Binding-site contacts:
Ligand atom OH1 contacts residue ASN201 of chain 1.A at 2.7 Å (h-bond).
Ligand atom C8 contacts residue VAL260 of chain 1.A at 4.1 Å (hydrophobic).
Ligand atom C4 contacts residue VAL209 of chain 1.A at 4.2 Å (hydrophobic).
Ligand atom OH1 contacts residue FE1 of chain 1.H at 2.8 Å.
Ligand atom C8 contacts residue HIS295 of chain 1.A at 4.2 Å.
Ligand atom OH2 contacts residue PHE352 of chain 1.A at 3.8 Å.
Ligand atom OH2 contacts residue HIS213 of chain 1.A at 2.9 Å (h-bond).
Ligand atom C4 contacts residue ASN297 of chain 1.A at 3.8 Å.
Ligand atom C3 contacts residue ASN201 of chain 1.A at 3.7 Å.
Ligand atom C3 contacts residue PHE202 of chain 1.A at 4.1 Å (hydrophobic).
Ligand atom C4A contacts residue ASN297 of chain 1.A at 4.2 Å.
Ligand atom C1 contacts residue PHE352 of chain 1.A at 4.0 Å (hydrophobic).
Ligand atom C2 contacts residue HIS208 of chain 1.A at 4.0 Å.
Ligand atom C6 contacts residue HIS295 of chain 1.A at 3.5 Å.
Ligand atom C4 contacts residue HIS208 of chain 1.A at 4.2 Å.
Ligand atom OH2 contacts residue FE1 of chain 1.H at 2.8 Å.
Ligand atom C6 contacts residue LEU253 of chain 1.A at 4.0 Å (hydrophobic).
Ligand atom OH1 contacts residue HIS213 of chain 1.A at 4.2 Å.
Ligand atom C8A contacts residue VAL209 of chain 1.A at 3.9 Å (hydrophobic).
Ligand atom C8 contacts residue VAL209 of chain 1.A at 4.2 Å (hydrophobic).
Ligand atom C7 contacts residue VAL260 of chain 1.A at 4.3 Å (hydrophobic).
Ligand atom OH1 contacts residue PHE202 of chain 1.A at 3.7 Å.
Ligand atom OH2 contacts residue ASP362 of chain 1.A at 4.2 Å.
Ligand atom C3 contacts residue ASP205 of chain 1.A at 4.1 Å.
Ligand atom C7 contacts residue HIS295 of chain 1.A at 3.5 Å.
Ligand atom C5 contacts residue VAL209 of chain 1.A at 4.0 Å (hydrophobic).
Ligand atom OH1 contacts residue ASP362 of chain 1.A at 4.0 Å.
Ligand atom C5 contacts residue ASN297 of chain 1.A at 4.0 Å.
Ligand atom C2 contacts residue FE1 of chain 1.H at 4.0 Å.
Ligand atom C1 contacts residue HIS208 of chain 1.A at 4.2 Å.
Ligand atom C1 contacts residue FE1 of chain 1.H at 4.0 Å.
Ligand atom OH2 contacts residue HIS208 of chain 1.A at 3.6 Å.
Ligand atom C3 contacts residue HIS208 of chain 1.A at 3.8 Å.
Ligand atom C2 contacts residue PHE202 of chain 1.A at 4.0 Å (hydrophobic).
Ligand atom C4 contacts residue ASP205 of chain 1.A at 3.6 Å.
Ligand atom C2 contacts residue ASN201 of chain 1.A at 3.8 Å.
Ligand atom C4 contacts residue ASN201 of chain 1.A at 4.3 Å.
Ligand atom OH1 contacts residue HIS208 of chain 1.A at 3.4 Å.
Ligand atom C5 contacts residue HIS295 of chain 1.A at 4.2 Å.
Ligand atom C4A contacts residue VAL209 of chain 1.A at 3.7 Å (hydrophobic).

This protein binds this small molecule.
Small molecule (SMILES): O[C@@H]1c2ccccc2C=C[C@@H]1O

Sequence of chain 1.A:
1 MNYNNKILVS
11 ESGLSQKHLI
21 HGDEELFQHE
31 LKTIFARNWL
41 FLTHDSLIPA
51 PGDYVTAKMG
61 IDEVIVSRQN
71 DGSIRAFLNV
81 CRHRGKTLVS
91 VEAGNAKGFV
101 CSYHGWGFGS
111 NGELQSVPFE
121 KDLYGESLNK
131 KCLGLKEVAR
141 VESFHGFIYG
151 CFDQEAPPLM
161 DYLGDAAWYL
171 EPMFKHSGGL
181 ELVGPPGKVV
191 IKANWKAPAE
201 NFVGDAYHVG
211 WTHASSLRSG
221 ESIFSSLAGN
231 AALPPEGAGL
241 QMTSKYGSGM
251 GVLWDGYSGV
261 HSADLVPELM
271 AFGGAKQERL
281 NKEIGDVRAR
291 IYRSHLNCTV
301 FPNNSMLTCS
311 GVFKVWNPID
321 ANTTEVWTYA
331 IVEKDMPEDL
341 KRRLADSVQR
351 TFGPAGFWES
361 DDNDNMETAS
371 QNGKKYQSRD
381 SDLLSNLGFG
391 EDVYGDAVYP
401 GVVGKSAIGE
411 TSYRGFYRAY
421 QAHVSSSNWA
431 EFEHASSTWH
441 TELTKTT